Binding-site contacts:
Ligand atom PB contacts residue MG1 of chain 1.BJ at 3.5 Å.
Ligand atom O1G contacts residue LYS206 of chain 1.W at 2.6 Å (salt-bridge).
Ligand atom O6 contacts residue ASN320 of chain 1.W at 3.4 Å (h-bond).
Ligand atom PG contacts residue MG1 of chain 1.BJ at 3.5 Å.
Ligand atom C3' contacts residue LYS228 of chain 1.W at 3.3 Å.
Ligand atom PA contacts residue THR208 of chain 1.W at 3.5 Å.
Ligand atom C3B contacts residue ASN203 of chain 1.W at 3.4 Å.
Ligand atom O3G contacts residue MG1 of chain 1.BJ at 2.0 Å.
Ligand atom O2G contacts residue THR202 of chain 1.W at 3.3 Å.
Ligand atom O1B contacts residue LYS206 of chain 1.W at 3.1 Å (salt-bridge).
Ligand atom O2B contacts residue MG1 of chain 1.BJ at 2.0 Å.
Ligand atom O2G contacts residue GLY257 of chain 1.W at 3.4 Å (h-bond).
Ligand atom C5' contacts residue LYS228 of chain 1.W at 3.2 Å.
Ligand atom C6 contacts residue SER341 of chain 1.W at 3.2 Å.
Ligand atom N7 contacts residue ASN320 of chain 1.W at 2.7 Å (h-bond).
Ligand atom O5' contacts residue LYS228 of chain 1.W at 2.9 Å (salt-bridge).
Ligand atom O2A contacts residue THR208 of chain 1.W at 2.5 Å (h-bond).
Ligand atom C5 contacts residue ARG343 of chain 1.W at 3.5 Å.
Ligand atom C2 contacts residue ARG343 of chain 1.W at 3.3 Å.
Ligand atom O1A contacts residue GLY205 of chain 1.W at 2.8 Å (h-bond).
Ligand atom O6 contacts residue ALA342 of chain 1.W at 3.5 Å (h-bond).
Ligand atom O6 contacts residue SER341 of chain 1.W at 2.2 Å (h-bond).
Ligand atom C4' contacts residue LYS228 of chain 1.W at 3.6 Å.
Ligand atom O2' contacts residue ARG343 of chain 1.W at 2.6 Å (salt-bridge).
Ligand atom O6 contacts residue LYS321 of chain 1.W at 3.2 Å.
Ligand atom N1 contacts residue LYS321 of chain 1.W at 3.3 Å.
Ligand atom C2 contacts residue LYS321 of chain 1.W at 3.5 Å.
Ligand atom O2B contacts residue SER207 of chain 1.W at 2.7 Å (h-bond).
Ligand atom C8 contacts residue THR208 of chain 1.W at 3.5 Å.
Ligand atom C5' contacts residue ASN203 of chain 1.W at 3.4 Å.
Ligand atom C5 contacts residue ASN320 of chain 1.W at 3.2 Å.
Ligand atom N1 contacts residue ARG343 of chain 1.W at 3.5 Å (salt-bridge).
Ligand atom N3 contacts residue ARG343 of chain 1.W at 3.5 Å (salt-bridge).
Ligand atom O1G contacts residue GLY257 of chain 1.W at 3.4 Å.
Ligand atom O3' contacts residue LYS228 of chain 1.W at 3.0 Å (salt-bridge).
Ligand atom C4 contacts residue ARG343 of chain 1.W at 3.4 Å.
Ligand atom N1 contacts residue ASP323 of chain 1.W at 3.2 Å (salt-bridge).
Ligand atom C6 contacts residue LYS321 of chain 1.W at 3.4 Å.
Ligand atom N2 contacts residue LEU324 of chain 1.W at 3.3 Å.
Ligand atom O3G contacts residue THR234 of chain 1.W at 3.2 Å (h-bond).

Sequence of chain 1.W:
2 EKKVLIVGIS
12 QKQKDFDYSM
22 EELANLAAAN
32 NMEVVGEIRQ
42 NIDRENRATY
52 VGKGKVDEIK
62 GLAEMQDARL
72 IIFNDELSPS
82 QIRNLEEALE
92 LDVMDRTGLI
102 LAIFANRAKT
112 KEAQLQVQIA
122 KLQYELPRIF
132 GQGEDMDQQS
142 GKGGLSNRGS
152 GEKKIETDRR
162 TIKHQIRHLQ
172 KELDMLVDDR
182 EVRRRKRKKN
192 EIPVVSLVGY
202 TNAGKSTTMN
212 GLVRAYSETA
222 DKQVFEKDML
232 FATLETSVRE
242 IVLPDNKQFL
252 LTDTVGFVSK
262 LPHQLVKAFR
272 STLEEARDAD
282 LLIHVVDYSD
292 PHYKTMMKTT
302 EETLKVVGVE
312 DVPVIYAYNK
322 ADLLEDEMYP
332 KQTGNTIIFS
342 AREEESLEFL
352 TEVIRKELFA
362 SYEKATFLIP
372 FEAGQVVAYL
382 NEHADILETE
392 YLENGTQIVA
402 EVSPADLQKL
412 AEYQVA

The small molecule below binds the protein below.
Small molecule (SMILES): Nc1nc2c(ncn2[C@@H]2O[C@H](CO[P](=O)(O)O[P](=O)(O)CP(=O)(O)O)[C@@H](O)[C@H]2O)c(=O)[nH]1